Sequence of chain 28.A:
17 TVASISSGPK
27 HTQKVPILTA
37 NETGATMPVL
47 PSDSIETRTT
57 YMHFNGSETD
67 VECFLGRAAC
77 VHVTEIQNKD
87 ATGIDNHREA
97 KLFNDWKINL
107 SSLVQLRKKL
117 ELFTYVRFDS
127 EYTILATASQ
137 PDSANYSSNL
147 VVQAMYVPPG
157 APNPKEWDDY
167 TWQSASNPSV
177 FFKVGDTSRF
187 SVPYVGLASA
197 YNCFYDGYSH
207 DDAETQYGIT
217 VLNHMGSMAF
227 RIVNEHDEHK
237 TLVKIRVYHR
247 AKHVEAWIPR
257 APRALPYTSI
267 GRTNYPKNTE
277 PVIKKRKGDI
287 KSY

The protein below binds the small molecule below.
Small molecule (SMILES): CC[C@H]1COC(c2ccc(OCCCCCCCc3cc(C)no3)cc2)=N1

Sequence of chain 28.C:
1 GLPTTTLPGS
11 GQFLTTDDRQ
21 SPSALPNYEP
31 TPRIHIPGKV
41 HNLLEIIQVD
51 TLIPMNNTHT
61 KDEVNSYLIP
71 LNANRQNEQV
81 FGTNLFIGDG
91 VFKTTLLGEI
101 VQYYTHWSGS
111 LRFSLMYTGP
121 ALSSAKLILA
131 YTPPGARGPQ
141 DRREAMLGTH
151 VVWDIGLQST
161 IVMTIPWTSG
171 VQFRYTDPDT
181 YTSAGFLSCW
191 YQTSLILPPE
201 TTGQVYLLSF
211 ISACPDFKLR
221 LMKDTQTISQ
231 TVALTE

Binding-site contacts:
Ligand atom C4A contacts residue ASN198 of chain 28.A at 4.0 Å.
Ligand atom C4C contacts residue VAL188 of chain 28.A at 3.9 Å (hydrophobic).
Ligand atom C5C contacts residue ILE104 of chain 28.A at 4.0 Å (hydrophobic).
Ligand atom N3A contacts residue ASN219 of chain 28.A at 3.8 Å.
Ligand atom C6B contacts residue TYR197 of chain 28.A at 3.5 Å (hydrophobic).
Ligand atom C6C contacts residue VAL191 of chain 28.A at 3.5 Å (hydrophobic).
Ligand atom C5B contacts residue TYR197 of chain 28.A at 3.7 Å (hydrophobic).
Ligand atom C4 contacts residue MET224 of chain 28.A at 4.0 Å (hydrophobic).
Ligand atom C5 contacts residue MET224 of chain 28.A at 4.0 Å (hydrophobic).
Ligand atom C4A contacts residue ILE215 of chain 28.A at 3.9 Å (hydrophobic).
Ligand atom C5C contacts residue TYR128 of chain 28.A at 3.6 Å (hydrophobic).
Ligand atom C4A contacts residue ASN219 of chain 28.A at 3.9 Å.
Ligand atom C1B contacts residue MET221 of chain 28.A at 3.7 Å (hydrophobic).
Ligand atom N2 contacts residue PHE186 of chain 28.A at 3.9 Å.
Ligand atom C31 contacts residue ALA150 of chain 28.A at 3.8 Å (hydrophobic).
Ligand atom C1C contacts residue MET224 of chain 28.A at 3.4 Å (hydrophobic).
Ligand atom O1 contacts residue PHE186 of chain 28.A at 3.7 Å.
Ligand atom C31 contacts residue PRO174 of chain 28.A at 3.4 Å (hydrophobic).
Ligand atom C4 contacts residue TYR152 of chain 28.A at 3.9 Å (hydrophobic).
Ligand atom C5 contacts residue TYR152 of chain 28.A at 3.8 Å (hydrophobic).
Ligand atom N2 contacts residue ALA24 of chain 28.C at 3.3 Å.
Ligand atom O1 contacts residue VAL188 of chain 28.A at 3.8 Å.
Ligand atom O1B contacts residue MET221 of chain 28.A at 3.7 Å.
Ligand atom C3 contacts residue PHE186 of chain 28.A at 3.8 Å (hydrophobic).
Ligand atom O1 contacts residue ALA24 of chain 28.C at 3.6 Å.
Ligand atom C2B contacts residue MET221 of chain 28.A at 3.6 Å (hydrophobic).
Ligand atom C5B contacts residue LEU106 of chain 28.A at 4.0 Å (hydrophobic).
Ligand atom C2C contacts residue TYR152 of chain 28.A at 4.0 Å (hydrophobic).
Ligand atom O1 contacts residue TYR152 of chain 28.A at 4.0 Å.
Ligand atom C7C contacts residue TYR128 of chain 28.A at 3.7 Å (hydrophobic).
Ligand atom N2 contacts residue PRO174 of chain 28.A at 3.9 Å.
Ligand atom CM2 contacts residue LEU116 of chain 28.A at 3.6 Å (hydrophobic).
Ligand atom C3 contacts residue PRO174 of chain 28.A at 3.8 Å (hydrophobic).
Ligand atom C31 contacts residue VAL176 of chain 28.A at 3.3 Å (hydrophobic).
Ligand atom C2C contacts residue VAL188 of chain 28.A at 3.4 Å (hydrophobic).
Ligand atom C5 contacts residue PHE186 of chain 28.A at 3.7 Å (hydrophobic).
Ligand atom C4 contacts residue PHE186 of chain 28.A at 3.5 Å (hydrophobic).
Ligand atom C3C contacts residue VAL188 of chain 28.A at 3.2 Å (hydrophobic).
Ligand atom C5A contacts residue CYS199 of chain 28.A at 3.9 Å (hydrophobic).
Ligand atom C31 contacts residue SER175 of chain 28.A at 3.6 Å.